Sequence of chain 1.SA:
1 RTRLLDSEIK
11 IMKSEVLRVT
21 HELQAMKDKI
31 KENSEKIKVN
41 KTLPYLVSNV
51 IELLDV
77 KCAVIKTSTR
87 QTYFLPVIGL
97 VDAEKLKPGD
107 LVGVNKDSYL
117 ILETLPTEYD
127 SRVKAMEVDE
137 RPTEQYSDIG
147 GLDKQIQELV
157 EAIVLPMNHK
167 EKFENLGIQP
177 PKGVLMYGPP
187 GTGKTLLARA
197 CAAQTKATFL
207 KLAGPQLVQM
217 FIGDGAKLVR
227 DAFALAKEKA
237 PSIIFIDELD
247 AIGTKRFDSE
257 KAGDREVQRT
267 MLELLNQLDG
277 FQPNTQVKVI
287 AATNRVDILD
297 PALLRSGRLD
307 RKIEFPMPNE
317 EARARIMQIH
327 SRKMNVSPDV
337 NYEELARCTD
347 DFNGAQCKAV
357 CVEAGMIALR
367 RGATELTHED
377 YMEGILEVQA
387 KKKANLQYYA

This protein binds this small molecule.
Small molecule (SMILES): Nc1ncnc2c1ncn2[C@@H]1O[C@H](COP(=O)(O)OP(=O)(O)OP(O)(O)=S)[C@@H](O)[C@H]1O

Sequence of chain 1.NA:
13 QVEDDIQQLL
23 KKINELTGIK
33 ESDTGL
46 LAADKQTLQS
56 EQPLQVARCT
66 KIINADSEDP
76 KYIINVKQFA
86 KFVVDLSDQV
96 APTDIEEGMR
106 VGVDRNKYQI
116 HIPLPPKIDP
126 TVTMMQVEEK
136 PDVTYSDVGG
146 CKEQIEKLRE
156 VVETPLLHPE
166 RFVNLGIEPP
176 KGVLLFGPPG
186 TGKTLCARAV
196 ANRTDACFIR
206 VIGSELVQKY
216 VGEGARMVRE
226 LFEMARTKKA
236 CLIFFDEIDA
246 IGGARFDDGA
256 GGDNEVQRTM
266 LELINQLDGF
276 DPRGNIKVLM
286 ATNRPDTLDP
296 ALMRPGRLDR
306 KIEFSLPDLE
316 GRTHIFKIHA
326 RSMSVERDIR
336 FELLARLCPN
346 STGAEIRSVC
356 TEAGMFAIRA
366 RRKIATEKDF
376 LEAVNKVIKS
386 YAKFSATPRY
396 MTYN

Binding-site contacts:
Ligand atom O2B contacts residue PRO186 of chain 1.SA at 2.4 Å (h-bond).
Ligand atom C5 contacts residue ILE322 of chain 1.SA at 3.6 Å (hydrophobic).
Ligand atom O2B contacts residue GLY189 of chain 1.SA at 3.2 Å (h-bond).
Ligand atom N9 contacts residue LEU192 of chain 1.SA at 3.5 Å.
Ligand atom N9 contacts residue GLY350 of chain 1.SA at 3.6 Å.
Ligand atom O1A contacts residue ARG299 of chain 1.NA at 2.3 Å (salt-bridge).
Ligand atom O3A contacts residue LYS190 of chain 1.SA at 3.3 Å (salt-bridge).
Ligand atom O2G contacts residue ASN290 of chain 1.SA at 3.3 Å (h-bond).
Ligand atom O3G contacts residue ASN290 of chain 1.SA at 3.0 Å (h-bond).
Ligand atom PG contacts residue PRO186 of chain 1.SA at 3.3 Å.
Ligand atom N1 contacts residue ILE322 of chain 1.SA at 3.4 Å.
Ligand atom N1 contacts residue ASP144 of chain 1.SA at 3.5 Å (salt-bridge).
Ligand atom O3G contacts residue PRO186 of chain 1.SA at 2.9 Å (h-bond).
Ligand atom C8 contacts residue GLY350 of chain 1.SA at 3.5 Å.
Ligand atom C8 contacts residue THR188 of chain 1.SA at 3.6 Å.
Ligand atom N7 contacts residue THR188 of chain 1.SA at 3.2 Å (h-bond).
Ligand atom C2 contacts residue ASP144 of chain 1.SA at 3.1 Å.
Ligand atom O3A contacts residue THR191 of chain 1.SA at 3.6 Å.
Ligand atom C6 contacts residue ILE322 of chain 1.SA at 3.5 Å (hydrophobic).
Ligand atom O2A contacts residue ARG302 of chain 1.NA at 3.2 Å (salt-bridge).
Ligand atom PG contacts residue ASN290 of chain 1.SA at 3.4 Å.
Ligand atom O2G contacts residue PRO186 of chain 1.SA at 2.8 Å (h-bond).
Ligand atom C8 contacts residue LEU192 of chain 1.SA at 3.5 Å (hydrophobic).
Ligand atom O2B contacts residue ARG299 of chain 1.NA at 3.6 Å.
Ligand atom O4' contacts residue GLY350 of chain 1.SA at 3.1 Å.
Ligand atom O5' contacts residue GLY189 of chain 1.SA at 3.6 Å.
Ligand atom N6 contacts residue LEU148 of chain 1.SA at 3.5 Å.
Ligand atom S1G contacts residue ASN290 of chain 1.SA at 3.4 Å (h-bond).
Ligand atom O3B contacts residue LYS190 of chain 1.SA at 2.9 Å (salt-bridge).
Ligand atom O1B contacts residue ARG299 of chain 1.NA at 3.0 Å (salt-bridge).
Ligand atom N6 contacts residue GLY146 of chain 1.SA at 2.8 Å (h-bond).
Ligand atom N1 contacts residue GLY146 of chain 1.SA at 3.1 Å (h-bond).
Ligand atom O2B contacts residue GLY187 of chain 1.SA at 3.6 Å.
Ligand atom O4' contacts residue ALA351 of chain 1.SA at 3.0 Å (h-bond).
Ligand atom O3A contacts residue GLY189 of chain 1.SA at 3.2 Å.
Ligand atom PB contacts residue PRO186 of chain 1.SA at 3.5 Å.
Ligand atom O1A contacts residue ARG302 of chain 1.NA at 3.2 Å (salt-bridge).
Ligand atom O3G contacts residue LYS190 of chain 1.SA at 2.4 Å (salt-bridge).
Ligand atom C1' contacts residue GLY350 of chain 1.SA at 3.6 Å.
Ligand atom PB contacts residue LYS190 of chain 1.SA at 3.6 Å.